Binding-site contacts:
Ligand atom N3B contacts residue CYS641 of chain 1.A at 3.0 Å (h-bond).
Ligand atom N3B contacts residue ARG753 of chain 1.B at 3.6 Å.
Ligand atom O3G contacts residue MG1 of chain 1.I at 2.0 Å.
Ligand atom O2G contacts residue LYS644 of chain 1.A at 2.7 Å (salt-bridge).
Ligand atom O2' contacts residue PRO780 of chain 1.A at 3.2 Å (h-bond).
Ligand atom C2 contacts residue PHE782 of chain 1.A at 3.4 Å (hydrophobic).
Ligand atom N3B contacts residue MG1 of chain 1.I at 3.1 Å.
Ligand atom PG contacts residue LYS644 of chain 1.A at 3.7 Å.
Ligand atom O2A contacts residue GLY643 of chain 1.A at 3.2 Å.
Ligand atom O3G contacts residue ARG753 of chain 1.B at 3.0 Å (salt-bridge).
Ligand atom O2' contacts residue ASP779 of chain 1.A at 2.7 Å (salt-bridge).
Ligand atom PB contacts residue LYS644 of chain 1.A at 3.5 Å.
Ligand atom PG contacts residue ARG753 of chain 1.B at 3.6 Å.
Ligand atom O2G contacts residue MG1 of chain 1.I at 2.0 Å.
Ligand atom C2' contacts residue ASP779 of chain 1.A at 3.3 Å.
Ligand atom O1B contacts residue ASN642 of chain 1.A at 2.8 Å (h-bond).
Ligand atom N6 contacts residue PHE782 of chain 1.A at 3.2 Å.
Ligand atom O2A contacts residue LYS644 of chain 1.A at 3.4 Å (salt-bridge).
Ligand atom N3 contacts residue PHE782 of chain 1.A at 3.7 Å.
Ligand atom PG contacts residue ARG754 of chain 1.B at 3.4 Å.
Ligand atom O2B contacts residue LYS644 of chain 1.A at 3.4 Å.
Ligand atom O1G contacts residue ARG753 of chain 1.B at 2.8 Å (salt-bridge).
Ligand atom O1B contacts residue GLY643 of chain 1.A at 2.9 Å (h-bond).
Ligand atom O1B contacts residue LYS644 of chain 1.A at 2.8 Å (salt-bridge).
Ligand atom C6 contacts residue PHE782 of chain 1.A at 3.5 Å (hydrophobic).
Ligand atom O2A contacts residue THR645 of chain 1.A at 3.2 Å (h-bond).
Ligand atom O2B contacts residue MG1 of chain 1.I at 1.9 Å.
Ligand atom O1G contacts residue ARG754 of chain 1.B at 2.9 Å (salt-bridge).
Ligand atom N1 contacts residue PHE782 of chain 1.A at 3.3 Å.
Ligand atom O1B contacts residue CYS641 of chain 1.A at 3.5 Å (h-bond).
Ligand atom C5 contacts residue PHE782 of chain 1.A at 3.6 Å (hydrophobic).
Ligand atom O2B contacts residue THR645 of chain 1.A at 2.8 Å (h-bond).
Ligand atom PG contacts residue MG1 of chain 1.I at 2.4 Å.
Ligand atom O2A contacts residue PHE646 of chain 1.A at 3.0 Å (h-bond).
Ligand atom O3G contacts residue ARG754 of chain 1.B at 2.9 Å (salt-bridge).
Ligand atom N6 contacts residue ALA602 of chain 1.A at 3.6 Å.
Ligand atom C2 contacts residue ASP779 of chain 1.A at 3.7 Å.
Ligand atom O3A contacts residue MG1 of chain 1.I at 3.6 Å.
Ligand atom PB contacts residue MG1 of chain 1.I at 2.9 Å.
Ligand atom N3 contacts residue ASP779 of chain 1.A at 3.1 Å (salt-bridge).

Sequence of chain 1.B:
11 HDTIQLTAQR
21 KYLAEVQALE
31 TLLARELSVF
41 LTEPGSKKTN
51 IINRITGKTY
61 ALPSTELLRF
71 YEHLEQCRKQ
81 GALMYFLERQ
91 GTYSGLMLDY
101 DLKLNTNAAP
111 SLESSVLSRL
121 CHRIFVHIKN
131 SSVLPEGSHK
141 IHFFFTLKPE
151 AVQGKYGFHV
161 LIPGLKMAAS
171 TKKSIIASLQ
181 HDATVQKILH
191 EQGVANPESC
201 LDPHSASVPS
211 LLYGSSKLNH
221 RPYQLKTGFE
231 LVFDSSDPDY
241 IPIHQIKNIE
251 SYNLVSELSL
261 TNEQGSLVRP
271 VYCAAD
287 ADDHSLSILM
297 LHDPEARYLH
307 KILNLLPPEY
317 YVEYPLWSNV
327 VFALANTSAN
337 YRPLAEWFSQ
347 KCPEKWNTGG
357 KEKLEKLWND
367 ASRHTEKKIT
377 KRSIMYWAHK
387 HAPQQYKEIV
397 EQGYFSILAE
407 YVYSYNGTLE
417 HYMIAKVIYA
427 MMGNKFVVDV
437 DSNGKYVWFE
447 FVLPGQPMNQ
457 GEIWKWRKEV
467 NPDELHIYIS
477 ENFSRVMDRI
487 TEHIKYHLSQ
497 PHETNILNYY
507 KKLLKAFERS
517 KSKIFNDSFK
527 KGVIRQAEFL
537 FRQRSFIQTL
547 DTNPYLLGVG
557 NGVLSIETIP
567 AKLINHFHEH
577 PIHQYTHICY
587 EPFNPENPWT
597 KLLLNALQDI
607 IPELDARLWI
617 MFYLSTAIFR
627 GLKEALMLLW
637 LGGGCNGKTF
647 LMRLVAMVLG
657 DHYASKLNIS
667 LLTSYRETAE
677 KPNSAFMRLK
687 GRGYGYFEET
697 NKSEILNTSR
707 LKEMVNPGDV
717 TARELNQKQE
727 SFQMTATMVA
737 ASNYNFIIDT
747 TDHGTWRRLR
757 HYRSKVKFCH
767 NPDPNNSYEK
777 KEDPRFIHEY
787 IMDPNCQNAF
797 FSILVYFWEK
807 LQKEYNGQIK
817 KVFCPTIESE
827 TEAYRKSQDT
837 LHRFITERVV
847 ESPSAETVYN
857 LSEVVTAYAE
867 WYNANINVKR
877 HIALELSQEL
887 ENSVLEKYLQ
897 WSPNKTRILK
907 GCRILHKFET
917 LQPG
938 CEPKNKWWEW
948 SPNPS

Sequence of chain 1.A:
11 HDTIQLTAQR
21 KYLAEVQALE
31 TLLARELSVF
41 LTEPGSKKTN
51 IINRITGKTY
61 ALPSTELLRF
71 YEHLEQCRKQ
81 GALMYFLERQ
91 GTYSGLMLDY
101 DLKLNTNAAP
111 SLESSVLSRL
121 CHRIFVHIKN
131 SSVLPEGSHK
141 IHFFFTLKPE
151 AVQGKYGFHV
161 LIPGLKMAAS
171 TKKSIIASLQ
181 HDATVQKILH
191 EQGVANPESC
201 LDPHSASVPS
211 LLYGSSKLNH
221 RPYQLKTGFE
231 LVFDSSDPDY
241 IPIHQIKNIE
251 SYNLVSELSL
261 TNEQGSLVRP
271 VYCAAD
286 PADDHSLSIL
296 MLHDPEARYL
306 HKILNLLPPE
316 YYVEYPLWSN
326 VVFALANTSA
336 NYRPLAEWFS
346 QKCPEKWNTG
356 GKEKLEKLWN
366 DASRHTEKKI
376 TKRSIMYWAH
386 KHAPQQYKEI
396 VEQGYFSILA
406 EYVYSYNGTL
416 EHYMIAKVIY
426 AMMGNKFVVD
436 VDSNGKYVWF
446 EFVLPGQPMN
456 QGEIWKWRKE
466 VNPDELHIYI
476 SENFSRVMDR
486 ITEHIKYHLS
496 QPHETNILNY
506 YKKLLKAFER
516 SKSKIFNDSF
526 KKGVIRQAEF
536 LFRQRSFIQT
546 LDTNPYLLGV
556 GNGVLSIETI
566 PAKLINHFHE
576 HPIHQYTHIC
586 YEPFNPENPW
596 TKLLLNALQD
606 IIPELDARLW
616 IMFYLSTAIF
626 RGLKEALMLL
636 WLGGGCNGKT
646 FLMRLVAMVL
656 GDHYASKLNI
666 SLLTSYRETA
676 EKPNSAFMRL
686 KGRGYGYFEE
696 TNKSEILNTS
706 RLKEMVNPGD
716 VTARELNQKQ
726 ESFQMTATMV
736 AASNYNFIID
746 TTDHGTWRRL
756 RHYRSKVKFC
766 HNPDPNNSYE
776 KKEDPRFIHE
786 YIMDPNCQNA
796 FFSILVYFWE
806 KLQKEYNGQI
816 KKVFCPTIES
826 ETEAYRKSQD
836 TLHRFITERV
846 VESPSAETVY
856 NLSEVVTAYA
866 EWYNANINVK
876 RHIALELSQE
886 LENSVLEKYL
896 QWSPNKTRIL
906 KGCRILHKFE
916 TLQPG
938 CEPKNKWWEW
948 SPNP

The protein below binds the small molecule below.
Small molecule (SMILES): Nc1ncnc2c1ncn2[C@@H]1O[C@H](CO[P](=O)(O)O[P](=O)(O)NP(=O)(O)O)[C@@H](O)[C@H]1O